Binding-site contacts:
Ligand atom O11 contacts residue CYS27 of chain 1.B at 3.7 Å.
Ligand atom C17 contacts residue LEU29 of chain 1.B at 3.6 Å (hydrophobic).
Ligand atom O11 contacts residue DMS1 of chain 1.P at 3.6 Å (h-bond).
Ligand atom C10 contacts residue CA1 of chain 1.O at 3.5 Å.
Ligand atom C9 contacts residue ILE94 of chain 1.B at 3.4 Å (hydrophobic).
Ligand atom F22 contacts residue LYS61 of chain 1.B at 4.0 Å.
Ligand atom C18 contacts residue TYR20 of chain 1.B at 3.9 Å (hydrophobic).
Ligand atom F20 contacts residue LYS61 of chain 1.B at 3.8 Å.
Ligand atom O11 contacts residue ASP47 of chain 1.B at 3.3 Å (salt-bridge).
Ligand atom C16 contacts residue GLY28 of chain 1.B at 3.9 Å.
Ligand atom N12 contacts residue ASP47 of chain 1.B at 2.7 Å (salt-bridge).
Ligand atom C6 contacts residue PRO17 of chain 1.B at 3.3 Å (hydrophobic).
Ligand atom N12 contacts residue CYS43 of chain 1.B at 3.6 Å (h-bond).
Ligand atom F20 contacts residue DMS1 of chain 1.S at 3.5 Å.
Ligand atom C10 contacts residue PHE26 of chain 1.B at 3.9 Å (hydrophobic).
Ligand atom C1 contacts residue PRO17 of chain 1.B at 3.7 Å (hydrophobic).
Ligand atom F22 contacts residue TYR50 of chain 1.B at 3.7 Å.
Ligand atom C16 contacts residue LEU29 of chain 1.B at 3.6 Å (hydrophobic).
Ligand atom C3 contacts residue TYR20 of chain 1.B at 3.9 Å (hydrophobic).
Ligand atom C1 contacts residue VAL9 of chain 1.B at 3.9 Å (hydrophobic).
Ligand atom F21 contacts residue DMS1 of chain 1.P at 3.4 Å.
Ligand atom O11 contacts residue PHE26 of chain 1.B at 3.1 Å (h-bond).
Ligand atom C1 contacts residue TYR20 of chain 1.B at 3.6 Å (hydrophobic).
Ligand atom N7 contacts residue LEU5 of chain 1.B at 3.9 Å.
Ligand atom C14 contacts residue LEU5 of chain 1.B at 3.8 Å (hydrophobic).
Ligand atom C13 contacts residue GLY28 of chain 1.B at 4.0 Å.
Ligand atom C18 contacts residue GLY28 of chain 1.B at 3.5 Å.
Ligand atom O11 contacts residue GLY28 of chain 1.B at 2.9 Å (h-bond).
Ligand atom C10 contacts residue GLY28 of chain 1.B at 3.9 Å.
Ligand atom C4 contacts residue LEU5 of chain 1.B at 3.7 Å (hydrophobic).
Ligand atom F22 contacts residue DMS1 of chain 1.P at 3.9 Å.
Ligand atom N12 contacts residue HIS46 of chain 1.B at 3.1 Å (h-bond).
Ligand atom C9 contacts residue CYS43 of chain 1.B at 3.8 Å (hydrophobic).
Ligand atom C4 contacts residue TYR20 of chain 1.B at 4.0 Å (hydrophobic).
Ligand atom C10 contacts residue ASP47 of chain 1.B at 3.5 Å.
Ligand atom O11 contacts residue CA1 of chain 1.O at 2.5 Å.
Ligand atom N12 contacts residue CA1 of chain 1.O at 3.7 Å.
Ligand atom C5 contacts residue LEU5 of chain 1.B at 3.9 Å (hydrophobic).
Ligand atom C2 contacts residue TYR20 of chain 1.B at 3.6 Å (hydrophobic).
Ligand atom C17 contacts residue GLY28 of chain 1.B at 3.6 Å.

Sequence of chain 1.B:
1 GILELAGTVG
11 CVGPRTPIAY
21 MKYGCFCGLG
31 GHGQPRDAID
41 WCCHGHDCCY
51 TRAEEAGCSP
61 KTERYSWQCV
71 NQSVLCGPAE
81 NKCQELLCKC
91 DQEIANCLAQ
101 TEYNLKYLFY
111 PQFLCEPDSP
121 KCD

The protein below binds the small molecule below.
Small molecule (SMILES): NC(=O)c1cc2ccccc2n1-c1cccc(C(F)(F)F)c1